Sequence of chain 45.C:
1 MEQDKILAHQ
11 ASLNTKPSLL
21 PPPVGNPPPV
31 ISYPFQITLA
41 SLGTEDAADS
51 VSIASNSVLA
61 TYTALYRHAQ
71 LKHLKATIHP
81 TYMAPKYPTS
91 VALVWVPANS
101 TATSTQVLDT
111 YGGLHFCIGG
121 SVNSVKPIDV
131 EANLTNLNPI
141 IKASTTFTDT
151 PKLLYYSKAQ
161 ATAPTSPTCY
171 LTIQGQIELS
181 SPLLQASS

Sequence of chain 44.D:
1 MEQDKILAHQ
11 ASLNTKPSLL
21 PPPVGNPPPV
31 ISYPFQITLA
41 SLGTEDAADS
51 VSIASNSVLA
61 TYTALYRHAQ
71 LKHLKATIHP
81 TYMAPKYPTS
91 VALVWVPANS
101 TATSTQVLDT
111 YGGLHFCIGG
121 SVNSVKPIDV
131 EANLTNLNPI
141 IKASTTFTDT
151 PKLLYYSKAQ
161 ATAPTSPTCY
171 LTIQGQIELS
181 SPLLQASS

Sequence of chain 44.C:
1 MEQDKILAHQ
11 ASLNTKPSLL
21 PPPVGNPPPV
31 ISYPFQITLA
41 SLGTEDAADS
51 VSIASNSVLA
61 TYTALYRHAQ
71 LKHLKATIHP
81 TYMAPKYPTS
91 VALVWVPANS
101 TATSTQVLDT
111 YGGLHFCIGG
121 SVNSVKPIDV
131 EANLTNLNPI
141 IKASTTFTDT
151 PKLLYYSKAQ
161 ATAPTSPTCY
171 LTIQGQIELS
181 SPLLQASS

Binding-site contacts:
Ligand atom N1 contacts residue VAL94 of chain 44.C at 1.9 Å.
Ligand atom C4 contacts residue GLY113 of chain 44.C at 1.2 Å.
Ligand atom O4 contacts residue GLY113 of chain 44.C at 2.0 Å.
Ligand atom C2 contacts residue VAL94 of chain 44.C at 1.7 Å (hydrophobic).
Ligand atom N3 contacts residue LEU114 of chain 44.C at 2.9 Å (h-bond).
Ligand atom C4 contacts residue VAL94 of chain 44.C at 2.8 Å (hydrophobic).
Ligand atom C2 contacts residue GLY113 of chain 44.C at 2.8 Å.
Ligand atom C5 contacts residue GLY113 of chain 44.C at 1.2 Å.
Ligand atom C5 contacts residue VAL94 of chain 44.C at 2.5 Å (hydrophobic).
Ligand atom O4 contacts residue GLU131 of chain 44.C at 2.6 Å (salt-bridge).
Ligand atom C5 contacts residue GLY112 of chain 44.C at 2.6 Å.
Ligand atom C6 contacts residue GLY112 of chain 44.C at 2.2 Å.
Ligand atom C1' contacts residue VAL94 of chain 44.C at 2.6 Å (hydrophobic).
Ligand atom O4' contacts residue TRP95 of chain 44.C at 2.8 Å (h-bond).
Ligand atom N3 contacts residue VAL94 of chain 44.C at 2.3 Å.
Ligand atom C4 contacts residue LEU93 of chain 44.C at 2.9 Å (hydrophobic).
Ligand atom O2' contacts residue TRP95 of chain 44.C at 2.5 Å.
Ligand atom OP2 contacts residue ASN133 of chain 44.C at 2.5 Å.
Ligand atom N3 contacts residue LEU93 of chain 44.C at 1.6 Å (h-bond).
Ligand atom O4 contacts residue LEU114 of chain 44.C at 2.8 Å (h-bond).
Ligand atom C4' contacts residue TRP95 of chain 44.C at 3.0 Å (hydrophobic).
Ligand atom O5' contacts residue ASN133 of chain 44.C at 2.9 Å (h-bond).
Ligand atom O4' contacts residue VAL94 of chain 44.C at 2.7 Å.
Ligand atom C6 contacts residue VAL94 of chain 44.C at 1.8 Å (hydrophobic).
Ligand atom C2 contacts residue LEU93 of chain 44.C at 2.0 Å (hydrophobic).
Ligand atom C5 contacts residue THR110 of chain 44.C at 2.9 Å.
Ligand atom O2 contacts residue LEU93 of chain 44.C at 1.9 Å (h-bond).
Ligand atom N1 contacts residue GLY112 of chain 44.C at 2.9 Å (h-bond).
Ligand atom N3 contacts residue GLY113 of chain 44.C at 2.1 Å.
Ligand atom O2 contacts residue VAL94 of chain 44.C at 1.5 Å.
Ligand atom C1' contacts residue TRP95 of chain 44.C at 2.4 Å (hydrophobic).
Ligand atom O3' contacts residue GLU131 of chain 44.C at 2.8 Å (salt-bridge).
Ligand atom N3 contacts residue VAL107 of chain 44.C at 2.9 Å.
Ligand atom OP1 contacts residue ASN136 of chain 44.C at 2.4 Å (h-bond).
Ligand atom O4 contacts residue VAL107 of chain 44.C at 1.8 Å.
Ligand atom C4 contacts residue LEU114 of chain 44.C at 2.8 Å (hydrophobic).
Ligand atom C6 contacts residue GLY113 of chain 44.C at 1.8 Å.
Ligand atom C4 contacts residue VAL107 of chain 44.C at 2.6 Å (hydrophobic).
Ligand atom N1 contacts residue GLY113 of chain 44.C at 2.8 Å.
Ligand atom C6 contacts residue TYR111 of chain 44.C at 3.1 Å (hydrophobic).

The protein below binds the small molecule below.
Small molecule (SMILES): O=c1ccn([C@@H]2O[C@H](CO[P](=O)(O)O[C@H]3[C@@H](O)[C@H](n4ccc(=O)[nH]c4=O)O[C@@H]3COP(=O)(O)O)[C@@H](O)[C@H]2O)c(=O)[nH]1